Sequence of chain 1.E:
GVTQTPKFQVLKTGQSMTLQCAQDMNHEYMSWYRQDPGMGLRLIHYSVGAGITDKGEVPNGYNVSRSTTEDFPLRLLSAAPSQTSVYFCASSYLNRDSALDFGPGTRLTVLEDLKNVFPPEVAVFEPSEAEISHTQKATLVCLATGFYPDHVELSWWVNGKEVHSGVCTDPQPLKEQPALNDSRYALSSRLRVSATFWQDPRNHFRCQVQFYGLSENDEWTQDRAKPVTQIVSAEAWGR

Sequence of chain 1.A:
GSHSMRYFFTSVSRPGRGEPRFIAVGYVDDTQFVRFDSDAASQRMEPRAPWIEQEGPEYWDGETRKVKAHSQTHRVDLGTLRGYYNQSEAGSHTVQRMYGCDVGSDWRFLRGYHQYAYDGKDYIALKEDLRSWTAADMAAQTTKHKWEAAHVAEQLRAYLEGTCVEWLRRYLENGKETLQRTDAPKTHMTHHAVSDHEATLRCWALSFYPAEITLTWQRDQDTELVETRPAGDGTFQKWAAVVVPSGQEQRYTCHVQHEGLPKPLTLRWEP

Sequence of chain 1.D:
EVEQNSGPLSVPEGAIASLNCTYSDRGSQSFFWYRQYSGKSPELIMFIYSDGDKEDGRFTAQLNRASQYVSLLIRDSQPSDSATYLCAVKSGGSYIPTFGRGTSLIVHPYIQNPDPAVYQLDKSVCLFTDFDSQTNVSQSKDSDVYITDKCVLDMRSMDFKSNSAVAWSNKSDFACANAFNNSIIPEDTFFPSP

A protein and the small-molecule ligand that binds it are described below.
Small molecule (SMILES): CC[C@H](C)[C@H](NC(=O)[C@H](CC1=c2ccccc2=NC1)NC(=O)[C@H](CCSC)NC(=O)[C@H](CC(C)C)NC(=O)[C@H](CC(C)C)NC(=O)[C@@H](N)CO)C(=O)N[C@H](C(=O)N[C@@H](CCC(N)=O)C(=O)N[C@H](C(=O)O)C(C)C)[C@@H](C)O

Binding-site contacts:
Ligand atom CE contacts residue GLY95 of chain 1.D at 3.1 Å.
Ligand atom N contacts residue TYR172 of chain 1.A at 2.9 Å (h-bond).
Ligand atom OE1 contacts residue TYR96 of chain 1.E at 3.5 Å.
Ligand atom CG contacts residue GLU31 of chain 1.E at 3.1 Å.
Ligand atom OG1 contacts residue VAL153 of chain 1.A at 3.4 Å.
Ligand atom CD2 contacts residue TYR8 of chain 1.A at 3.3 Å (hydrophobic).
Ligand atom N contacts residue LEU97 of chain 1.E at 3.2 Å (h-bond).
Ligand atom OXT contacts residue LYS147 of chain 1.A at 3.4 Å (salt-bridge).
Ligand atom CD1 contacts residue MET46 of chain 1.A at 3.4 Å (hydrophobic).
Ligand atom O contacts residue TYR85 of chain 1.A at 2.9 Å (h-bond).
Ligand atom CZ2 contacts residue SER94 of chain 1.D at 3.5 Å.
Ligand atom CE3 contacts residue LEU97 of chain 1.E at 3.3 Å (hydrophobic).
Ligand atom CG contacts residue GLU64 of chain 1.A at 3.3 Å.
Ligand atom N contacts residue TYR8 of chain 1.A at 2.8 Å (h-bond).
Ligand atom N contacts residue ASP78 of chain 1.A at 2.9 Å (salt-bridge).
Ligand atom O contacts residue LEU97 of chain 1.E at 3.4 Å.
Ligand atom N contacts residue GLU64 of chain 1.A at 2.9 Å (salt-bridge).
Ligand atom OG1 contacts residue ASN98 of chain 1.E at 2.8 Å (h-bond).
Ligand atom C contacts residue TYR98 of chain 1.D at 3.5 Å (hydrophobic).
Ligand atom CG2 contacts residue ASP78 of chain 1.A at 3.5 Å.
Ligand atom NE2 contacts residue GLU31 of chain 1.E at 2.7 Å (salt-bridge).
Ligand atom O contacts residue THR144 of chain 1.A at 2.9 Å (h-bond).
Ligand atom CA contacts residue TYR8 of chain 1.A at 3.3 Å (hydrophobic).
Ligand atom SD contacts residue GLY95 of chain 1.D at 3.0 Å (h-bond).
Ligand atom CD contacts residue GLU31 of chain 1.E at 3.4 Å.
Ligand atom OG contacts residue GLU64 of chain 1.A at 3.2 Å (salt-bridge).
Ligand atom CB contacts residue TYR100 of chain 1.A at 3.2 Å (hydrophobic).
Ligand atom O contacts residue TRP148 of chain 1.A at 2.7 Å (h-bond).
Ligand atom O contacts residue TYR160 of chain 1.A at 2.6 Å (h-bond).
Ligand atom N contacts residue TYR100 of chain 1.A at 3.1 Å (h-bond).
Ligand atom CG1 contacts residue TYR117 of chain 1.A at 3.5 Å (hydrophobic).
Ligand atom O contacts residue TYR98 of chain 1.D at 2.6 Å (h-bond).
Ligand atom O contacts residue LYS67 of chain 1.A at 3.0 Å (salt-bridge).
Ligand atom NE1 contacts residue GLN32 of chain 1.D at 2.8 Å (h-bond).
Ligand atom O contacts residue TRP148 of chain 1.A at 3.5 Å.
Ligand atom NE2 contacts residue ASN29 of chain 1.E at 2.7 Å (h-bond).
Ligand atom C contacts residue TYR8 of chain 1.A at 3.4 Å (hydrophobic).
Ligand atom O contacts residue HIS71 of chain 1.A at 3.3 Å.
Ligand atom CA contacts residue LEU97 of chain 1.E at 3.4 Å (hydrophobic).
Ligand atom OG contacts residue LYS67 of chain 1.A at 2.7 Å (salt-bridge).